Binding-site contacts:
Ligand atom C7C contacts residue TYR197 of chain 47.A at 3.8 Å (hydrophobic).
Ligand atom C4C contacts residue TYR152 of chain 47.A at 3.8 Å (hydrophobic).
Ligand atom C3B contacts residue MET221 of chain 47.A at 4.0 Å (hydrophobic).
Ligand atom C31 contacts residue PRO174 of chain 47.A at 3.4 Å (hydrophobic).
Ligand atom O1B contacts residue MET221 of chain 47.A at 3.4 Å.
Ligand atom O1 contacts residue ALA24 of chain 47.C at 3.6 Å.
Ligand atom C3C contacts residue TYR128 of chain 47.A at 3.9 Å (hydrophobic).
Ligand atom C7C contacts residue TYR128 of chain 47.A at 3.6 Å (hydrophobic).
Ligand atom N2 contacts residue PRO174 of chain 47.A at 3.9 Å.
Ligand atom C5C contacts residue TYR128 of chain 47.A at 3.5 Å (hydrophobic).
Ligand atom C5B contacts residue LEU106 of chain 47.A at 3.7 Å (hydrophobic).
Ligand atom C6C contacts residue MET221 of chain 47.A at 3.7 Å (hydrophobic).
Ligand atom O1B contacts residue ILE104 of chain 47.A at 3.8 Å.
Ligand atom C6C contacts residue VAL191 of chain 47.A at 3.2 Å (hydrophobic).
Ligand atom C31 contacts residue SER175 of chain 47.A at 3.6 Å.
Ligand atom N2 contacts residue PHE186 of chain 47.A at 3.7 Å.
Ligand atom C6B contacts residue TYR197 of chain 47.A at 3.6 Å (hydrophobic).
Ligand atom C4C contacts residue ILE104 of chain 47.A at 3.7 Å (hydrophobic).
Ligand atom C4 contacts residue PHE186 of chain 47.A at 3.6 Å (hydrophobic).
Ligand atom C3C contacts residue VAL188 of chain 47.A at 3.3 Å (hydrophobic).
Ligand atom C2C contacts residue VAL188 of chain 47.A at 3.2 Å (hydrophobic).
Ligand atom C4 contacts residue MET224 of chain 47.A at 3.8 Å (hydrophobic).
Ligand atom O1B contacts residue TYR128 of chain 47.A at 3.9 Å.
Ligand atom C3 contacts residue PRO174 of chain 47.A at 3.8 Å (hydrophobic).
Ligand atom C31 contacts residue ALA150 of chain 47.A at 3.5 Å (hydrophobic).
Ligand atom C3 contacts residue PHE186 of chain 47.A at 3.8 Å (hydrophobic).
Ligand atom O1 contacts residue VAL188 of chain 47.A at 3.8 Å.
Ligand atom C5C contacts residue ILE104 of chain 47.A at 3.6 Å (hydrophobic).
Ligand atom C31 contacts residue VAL176 of chain 47.A at 3.3 Å (hydrophobic).
Ligand atom C5B contacts residue TYR197 of chain 47.A at 3.7 Å (hydrophobic).
Ligand atom C5 contacts residue PHE186 of chain 47.A at 3.5 Å (hydrophobic).
Ligand atom C1C contacts residue TYR152 of chain 47.A at 4.0 Å (hydrophobic).
Ligand atom C5 contacts residue TYR152 of chain 47.A at 3.8 Å (hydrophobic).
Ligand atom O1 contacts residue TYR152 of chain 47.A at 3.9 Å.
Ligand atom C4 contacts residue TYR152 of chain 47.A at 3.9 Å (hydrophobic).
Ligand atom O1 contacts residue PHE186 of chain 47.A at 3.5 Å.
Ligand atom C2B contacts residue MET221 of chain 47.A at 3.6 Å (hydrophobic).
Ligand atom N2 contacts residue ALA24 of chain 47.C at 3.4 Å.
Ligand atom CM1 contacts residue SER107 of chain 47.A at 3.6 Å.
Ligand atom C1B contacts residue MET221 of chain 47.A at 4.0 Å (hydrophobic).

Sequence of chain 47.A:
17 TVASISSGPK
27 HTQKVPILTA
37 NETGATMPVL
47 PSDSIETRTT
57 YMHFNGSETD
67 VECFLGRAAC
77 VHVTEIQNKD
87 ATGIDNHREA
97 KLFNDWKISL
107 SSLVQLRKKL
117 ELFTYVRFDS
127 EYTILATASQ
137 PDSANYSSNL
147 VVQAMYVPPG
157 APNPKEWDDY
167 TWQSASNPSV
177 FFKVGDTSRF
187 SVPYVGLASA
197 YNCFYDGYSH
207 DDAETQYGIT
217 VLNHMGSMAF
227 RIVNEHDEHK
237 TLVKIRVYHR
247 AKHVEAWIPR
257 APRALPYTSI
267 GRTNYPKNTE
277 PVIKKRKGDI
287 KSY

Sequence of chain 47.C:
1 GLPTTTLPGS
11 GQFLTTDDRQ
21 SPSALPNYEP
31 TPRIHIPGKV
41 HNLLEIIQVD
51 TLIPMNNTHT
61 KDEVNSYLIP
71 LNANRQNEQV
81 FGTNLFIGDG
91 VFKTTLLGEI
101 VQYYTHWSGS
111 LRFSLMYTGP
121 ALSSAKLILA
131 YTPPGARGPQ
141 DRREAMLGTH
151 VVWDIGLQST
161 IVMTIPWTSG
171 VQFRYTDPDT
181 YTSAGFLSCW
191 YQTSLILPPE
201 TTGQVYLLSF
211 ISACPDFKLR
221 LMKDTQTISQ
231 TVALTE

The protein below binds the small molecule below.
Small molecule (SMILES): Cc1cc(CCCCCCCOc2ccc(C3=N[C@@H](C)CO3)cc2)on1